Sequence of chain 1.A:
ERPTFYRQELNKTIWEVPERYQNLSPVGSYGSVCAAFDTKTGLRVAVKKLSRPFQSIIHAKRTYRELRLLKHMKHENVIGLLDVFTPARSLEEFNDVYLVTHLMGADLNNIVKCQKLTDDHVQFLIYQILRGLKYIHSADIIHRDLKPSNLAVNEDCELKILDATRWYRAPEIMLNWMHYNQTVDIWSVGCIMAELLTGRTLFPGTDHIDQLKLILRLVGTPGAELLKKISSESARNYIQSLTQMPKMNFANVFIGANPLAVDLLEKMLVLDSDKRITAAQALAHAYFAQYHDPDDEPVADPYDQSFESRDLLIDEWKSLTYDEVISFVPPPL

Binding-site contacts:
Ligand atom C6 contacts residue THR106 of chain 1.A at 4.0 Å.
Ligand atom N1 contacts residue HIS107 of chain 1.A at 3.6 Å (h-bond).
Ligand atom CL contacts residue LEU104 of chain 1.A at 3.6 Å.
Ligand atom C3 contacts residue THR106 of chain 1.A at 3.9 Å.
Ligand atom C contacts residue MET109 of chain 1.A at 3.6 Å (hydrophobic).
Ligand atom C1 contacts residue HIS107 of chain 1.A at 3.4 Å.
Ligand atom CL contacts residue ALA51 of chain 1.A at 3.3 Å.
Ligand atom C7 contacts residue GLU71 of chain 1.A at 3.3 Å.
Ligand atom C8 contacts residue ASP168 of chain 1.A at 3.9 Å.
Ligand atom C8 contacts residue GLU71 of chain 1.A at 4.0 Å.
Ligand atom C1 contacts residue THR106 of chain 1.A at 3.5 Å.
Ligand atom CL contacts residue THR106 of chain 1.A at 3.7 Å.
Ligand atom N3 contacts residue VAL30 of chain 1.A at 3.9 Å.
Ligand atom C11 contacts residue MET109 of chain 1.A at 3.4 Å (hydrophobic).
Ligand atom C3 contacts residue ALA51 of chain 1.A at 3.9 Å (hydrophobic).
Ligand atom CL contacts residue LYS53 of chain 1.A at 3.7 Å.
Ligand atom C15 contacts residue VAL30 of chain 1.A at 3.5 Å (hydrophobic).
Ligand atom C1 contacts residue MET109 of chain 1.A at 3.9 Å (hydrophobic).
Ligand atom C1 contacts residue ALA51 of chain 1.A at 3.4 Å (hydrophobic).
Ligand atom C14 contacts residue VAL30 of chain 1.A at 4.0 Å (hydrophobic).
Ligand atom C2 contacts residue THR106 of chain 1.A at 4.1 Å.
Ligand atom C5 contacts residue LYS53 of chain 1.A at 4.2 Å.
Ligand atom C4 contacts residue THR106 of chain 1.A at 3.6 Å.
Ligand atom N1 contacts residue MET109 of chain 1.A at 3.0 Å (h-bond).
Ligand atom N contacts residue MET109 of chain 1.A at 2.7 Å (h-bond).
Ligand atom N1 contacts residue ALA51 of chain 1.A at 3.9 Å.
Ligand atom C10 contacts residue ASP168 of chain 1.A at 3.8 Å.
Ligand atom C6 contacts residue LYS53 of chain 1.A at 3.8 Å.
Ligand atom C7 contacts residue LYS53 of chain 1.A at 3.8 Å.
Ligand atom N2 contacts residue ALA51 of chain 1.A at 4.0 Å.
Ligand atom O contacts residue VAL38 of chain 1.A at 4.0 Å.
Ligand atom C16 contacts residue GLY110 of chain 1.A at 4.1 Å.
Ligand atom N2 contacts residue THR106 of chain 1.A at 2.9 Å (h-bond).
Ligand atom C2 contacts residue ALA51 of chain 1.A at 3.5 Å (hydrophobic).
Ligand atom C12 contacts residue MET109 of chain 1.A at 3.3 Å (hydrophobic).
Ligand atom N1 contacts residue LEU108 of chain 1.A at 3.8 Å.
Ligand atom N contacts residue LEU108 of chain 1.A at 3.7 Å.
Ligand atom C6 contacts residue LEU104 of chain 1.A at 4.0 Å (hydrophobic).
Ligand atom C contacts residue LEU108 of chain 1.A at 4.0 Å (hydrophobic).
Ligand atom C5 contacts residue THR106 of chain 1.A at 3.5 Å.

This protein binds this small molecule.
Small molecule (SMILES): Cc1nc(Nc2ncc(C(=O)Nc3c(C)cccc3Cl)s2)cc(N2CCN(CCO)CC2)n1